Sequence of chain 1.A:
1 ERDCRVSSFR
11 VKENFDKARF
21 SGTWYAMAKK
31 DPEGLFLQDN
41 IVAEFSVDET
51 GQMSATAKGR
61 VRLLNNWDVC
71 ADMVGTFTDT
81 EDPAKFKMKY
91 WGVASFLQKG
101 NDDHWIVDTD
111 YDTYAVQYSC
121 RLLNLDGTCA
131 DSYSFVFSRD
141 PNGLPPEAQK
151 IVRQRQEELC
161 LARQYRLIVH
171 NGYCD

Binding-site contacts:
Ligand atom C20 contacts residue GLN98 of chain 1.A at 3.6 Å.
Ligand atom C3 contacts residue ALA57 of chain 1.A at 4.0 Å (hydrophobic).
Ligand atom C18 contacts residue VAL74 of chain 1.A at 4.0 Å (hydrophobic).
Ligand atom C19 contacts residue PHE36 of chain 1.A at 3.6 Å (hydrophobic).
Ligand atom C15 contacts residue LEU35 of chain 1.A at 3.5 Å (hydrophobic).
Ligand atom C10 contacts residue MET73 of chain 1.A at 3.9 Å (hydrophobic).
Ligand atom C11 contacts residue LEU37 of chain 1.A at 4.1 Å (hydrophobic).
Ligand atom C5 contacts residue ALA57 of chain 1.A at 3.9 Å (hydrophobic).
Ligand atom C6 contacts residue MET88 of chain 1.A at 4.2 Å (hydrophobic).
Ligand atom C3 contacts residue PHE45 of chain 1.A at 4.0 Å (hydrophobic).
Ligand atom C15 contacts residue GLN98 of chain 1.A at 4.2 Å.
Ligand atom C18 contacts residue GLY75 of chain 1.A at 3.9 Å.
Ligand atom C10 contacts residue LEU37 of chain 1.A at 3.9 Å (hydrophobic).
Ligand atom C16 contacts residue HIS104 of chain 1.A at 3.7 Å.
Ligand atom C2 contacts residue HIS104 of chain 1.A at 4.0 Å.
Ligand atom C18 contacts residue MET73 of chain 1.A at 3.9 Å (hydrophobic).
Ligand atom C15 contacts residue VAL61 of chain 1.A at 3.7 Å (hydrophobic).
Ligand atom C14 contacts residue VAL61 of chain 1.A at 3.8 Å (hydrophobic).
Ligand atom O1 contacts residue LEU63 of chain 1.A at 3.2 Å.
Ligand atom C20 contacts residue PHE36 of chain 1.A at 3.7 Å (hydrophobic).
Ligand atom C3 contacts residue ALA43 of chain 1.A at 3.9 Å (hydrophobic).
Ligand atom C6 contacts residue ALA57 of chain 1.A at 4.1 Å (hydrophobic).
Ligand atom O1 contacts residue VAL61 of chain 1.A at 3.8 Å.
Ligand atom O1 contacts residue LEU35 of chain 1.A at 3.7 Å.
Ligand atom C12 contacts residue LEU37 of chain 1.A at 4.2 Å (hydrophobic).
Ligand atom C4 contacts residue ALA57 of chain 1.A at 4.1 Å (hydrophobic).
Ligand atom C12 contacts residue MET73 of chain 1.A at 3.9 Å (hydrophobic).
Ligand atom C20 contacts residue LEU35 of chain 1.A at 3.2 Å (hydrophobic).
Ligand atom C2 contacts residue PHE45 of chain 1.A at 4.0 Å (hydrophobic).
Ligand atom O1 contacts residue LEU97 of chain 1.A at 3.9 Å.
Ligand atom C13 contacts residue GLN98 of chain 1.A at 3.8 Å.
Ligand atom C18 contacts residue TYR90 of chain 1.A at 4.0 Å (hydrophobic).
Ligand atom C17 contacts residue ALA57 of chain 1.A at 4.0 Å (hydrophobic).
Ligand atom C7 contacts residue MET88 of chain 1.A at 4.0 Å (hydrophobic).
Ligand atom C3 contacts residue ALA55 of chain 1.A at 3.7 Å (hydrophobic).
Ligand atom C17 contacts residue PHE135 of chain 1.A at 3.9 Å (hydrophobic).
Ligand atom C14 contacts residue GLN98 of chain 1.A at 4.0 Å.
Ligand atom C16 contacts residue PHE135 of chain 1.A at 4.0 Å (hydrophobic).
Ligand atom C5 contacts residue MET88 of chain 1.A at 3.9 Å (hydrophobic).
Ligand atom C4 contacts residue ALA55 of chain 1.A at 3.6 Å (hydrophobic).

A small-molecule ligand and the protein it binds are described below.
Small molecule (SMILES): CC1=C(/C=C/C(C)=C/C=C/C(C)=C/CO)C(C)(C)CCC1